This small molecule binds to this protein.
Small molecule (SMILES): OC[C@H]1O[C@@H](O)[C@H](O)[C@@H](O)[C@H]1O

Sequence of chain 1.B:
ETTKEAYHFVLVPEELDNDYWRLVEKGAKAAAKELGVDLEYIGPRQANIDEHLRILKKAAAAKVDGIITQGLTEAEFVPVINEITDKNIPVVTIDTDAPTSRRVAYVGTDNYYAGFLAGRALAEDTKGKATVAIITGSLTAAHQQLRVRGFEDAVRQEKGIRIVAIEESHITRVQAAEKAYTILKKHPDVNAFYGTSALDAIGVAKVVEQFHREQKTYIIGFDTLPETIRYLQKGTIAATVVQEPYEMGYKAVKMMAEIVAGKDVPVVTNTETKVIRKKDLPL

Binding-site contacts:
Ligand atom O5 contacts residue ASP247 of chain 1.B at 3.9 Å.
Ligand atom O4 contacts residue GLU38 of chain 1.B at 2.6 Å (salt-bridge).
Ligand atom O2 contacts residue GLN267 of chain 1.B at 3.2 Å (h-bond).
Ligand atom O2 contacts residue ARG171 of chain 1.B at 3.0 Å (salt-bridge).
Ligand atom O3 contacts residue GLN94 of chain 1.B at 3.1 Å (h-bond).
Ligand atom O2 contacts residue TYR44 of chain 1.B at 3.6 Å.
Ligand atom O4 contacts residue ILE195 of chain 1.B at 3.9 Å.
Ligand atom O4 contacts residue HIS167 of chain 1.B at 3.4 Å (h-bond).
Ligand atom O3 contacts residue HIS167 of chain 1.B at 3.0 Å (h-bond).
Ligand atom C3 contacts residue HIS167 of chain 1.B at 3.9 Å.
Ligand atom O2 contacts residue ASP119 of chain 1.B at 2.6 Å (salt-bridge).
Ligand atom C1 contacts residue ASP247 of chain 1.B at 3.3 Å.
Ligand atom C2 contacts residue ARG171 of chain 1.B at 3.7 Å.
Ligand atom O3 contacts residue GLU38 of chain 1.B at 3.0 Å (salt-bridge).
Ligand atom O6 contacts residue ASN42 of chain 1.B at 2.9 Å (h-bond).
Ligand atom O2 contacts residue HIS167 of chain 1.B at 3.8 Å.
Ligand atom O1 contacts residue ARG171 of chain 1.B at 3.1 Å (salt-bridge).
Ligand atom C4 contacts residue GLU38 of chain 1.B at 3.2 Å.
Ligand atom O3 contacts residue TRP45 of chain 1.B at 3.3 Å (h-bond).
Ligand atom C4 contacts residue TRP45 of chain 1.B at 3.6 Å (hydrophobic).
Ligand atom C2 contacts residue ASP119 of chain 1.B at 3.6 Å.
Ligand atom C3 contacts residue ASP119 of chain 1.B at 3.5 Å.
Ligand atom C6 contacts residue ILE195 of chain 1.B at 3.6 Å (hydrophobic).
Ligand atom C3 contacts residue GLU38 of chain 1.B at 3.8 Å.
Ligand atom C2 contacts residue HIS167 of chain 1.B at 3.9 Å.
Ligand atom C1 contacts residue ARG171 of chain 1.B at 3.9 Å.
Ligand atom O6 contacts residue ALA222 of chain 1.B at 3.3 Å.
Ligand atom C6 contacts residue SER221 of chain 1.B at 3.9 Å.
Ligand atom O1 contacts residue SER221 of chain 1.B at 3.7 Å.
Ligand atom C3 contacts residue TRP45 of chain 1.B at 3.5 Å (hydrophobic).
Ligand atom C6 contacts residue ALA222 of chain 1.B at 3.9 Å (hydrophobic).
Ligand atom C3 contacts residue TYR44 of chain 1.B at 3.6 Å (hydrophobic).
Ligand atom C1 contacts residue ALA222 of chain 1.B at 3.7 Å (hydrophobic).
Ligand atom O5 contacts residue ALA222 of chain 1.B at 3.0 Å (h-bond).
Ligand atom C6 contacts residue ASN42 of chain 1.B at 3.4 Å.
Ligand atom O1 contacts residue GLN267 of chain 1.B at 3.2 Å (h-bond).
Ligand atom O1 contacts residue ASP247 of chain 1.B at 2.4 Å (salt-bridge).
Ligand atom O5 contacts residue SER221 of chain 1.B at 3.4 Å.
Ligand atom O3 contacts residue ASP119 of chain 1.B at 2.8 Å (salt-bridge).
Ligand atom O1 contacts residue ALA222 of chain 1.B at 3.4 Å (h-bond).